Sequence of chain 1.A:
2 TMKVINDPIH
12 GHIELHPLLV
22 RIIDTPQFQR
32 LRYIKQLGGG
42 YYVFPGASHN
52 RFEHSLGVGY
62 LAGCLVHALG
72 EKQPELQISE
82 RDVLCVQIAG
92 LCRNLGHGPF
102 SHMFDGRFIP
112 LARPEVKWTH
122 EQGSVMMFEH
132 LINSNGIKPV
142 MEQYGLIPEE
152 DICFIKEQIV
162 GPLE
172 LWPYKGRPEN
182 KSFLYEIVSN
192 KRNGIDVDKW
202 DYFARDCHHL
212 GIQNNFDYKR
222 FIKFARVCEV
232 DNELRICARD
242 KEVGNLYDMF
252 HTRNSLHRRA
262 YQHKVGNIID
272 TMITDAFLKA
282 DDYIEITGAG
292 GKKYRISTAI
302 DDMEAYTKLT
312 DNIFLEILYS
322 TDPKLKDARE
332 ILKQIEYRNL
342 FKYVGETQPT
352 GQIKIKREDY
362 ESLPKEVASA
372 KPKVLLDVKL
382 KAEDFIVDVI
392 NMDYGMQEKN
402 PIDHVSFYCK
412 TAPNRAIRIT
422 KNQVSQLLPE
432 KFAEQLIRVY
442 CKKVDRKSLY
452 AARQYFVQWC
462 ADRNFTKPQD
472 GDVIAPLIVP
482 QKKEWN

Binding-site contacts:
Ligand atom O1B contacts residue DGT1 of chain 1.G at 2.6 Å (h-bond).
Ligand atom O1A contacts residue HIS264 of chain 1.A at 2.9 Å (h-bond).
Ligand atom C4 contacts residue ARG221 of chain 1.C at 3.2 Å.
Ligand atom C5 contacts residue ARG221 of chain 1.C at 3.5 Å.
Ligand atom N9 contacts residue PHE45 of chain 1.A at 3.5 Å.
Ligand atom PG contacts residue MG1 of chain 1.R at 3.4 Å.
Ligand atom C2' contacts residue PHE45 of chain 1.A at 3.5 Å (hydrophobic).
Ligand atom N9 contacts residue ARG221 of chain 1.C at 3.4 Å (salt-bridge).
Ligand atom O3G contacts residue ARG240 of chain 1.C at 3.0 Å (salt-bridge).
Ligand atom O2G contacts residue MG1 of chain 1.R at 2.1 Å.
Ligand atom O3A contacts residue DGT1 of chain 1.G at 3.0 Å (h-bond).
Ligand atom N7 contacts residue ARG221 of chain 1.C at 3.4 Å (salt-bridge).
Ligand atom O2A contacts residue ARG221 of chain 1.C at 2.7 Å (salt-bridge).
Ligand atom O6 contacts residue ARG260 of chain 1.A at 3.0 Å (salt-bridge).
Ligand atom O4' contacts residue ASN7 of chain 1.D at 3.5 Å.
Ligand atom N3 contacts residue ARG221 of chain 1.C at 3.5 Å (salt-bridge).
Ligand atom C3' contacts residue VAL44 of chain 1.A at 3.3 Å (hydrophobic).
Ligand atom PB contacts residue MG1 of chain 1.R at 3.3 Å.
Ligand atom C1' contacts residue PHE45 of chain 1.A at 3.5 Å (hydrophobic).
Ligand atom O2G contacts residue LYS411 of chain 1.C at 3.1 Å (salt-bridge).
Ligand atom O2G contacts residue DGT1 of chain 1.G at 2.8 Å (h-bond).
Ligand atom O4' contacts residue ARG221 of chain 1.C at 3.2 Å (salt-bridge).
Ligand atom C4' contacts residue VAL5 of chain 1.D at 3.4 Å (hydrophobic).
Ligand atom O3B contacts residue LYS242 of chain 1.C at 3.5 Å.
Ligand atom O2B contacts residue HIS264 of chain 1.A at 3.3 Å.
Ligand atom O3' contacts residue VAL44 of chain 1.A at 2.8 Å (h-bond).
Ligand atom O1A contacts residue LYS242 of chain 1.C at 3.4 Å.
Ligand atom O1G contacts residue LYS265 of chain 1.A at 3.1 Å (salt-bridge).
Ligand atom O3B contacts residue LYS265 of chain 1.A at 3.3 Å (salt-bridge).
Ligand atom N2 contacts residue ASN7 of chain 1.D at 3.5 Å (h-bond).
Ligand atom O1G contacts residue ARG240 of chain 1.C at 2.7 Å (salt-bridge).
Ligand atom C5' contacts residue VAL5 of chain 1.D at 3.3 Å (hydrophobic).
Ligand atom O2B contacts residue LYS265 of chain 1.A at 3.4 Å.
Ligand atom O1G contacts residue LYS411 of chain 1.C at 3.3 Å.
Ligand atom PB contacts residue DGT1 of chain 1.G at 3.4 Å.
Ligand atom O1B contacts residue MG1 of chain 1.R at 2.0 Å.
Ligand atom O3' contacts residue ASN7 of chain 1.D at 3.0 Å (h-bond).
Ligand atom O2A contacts residue LYS242 of chain 1.C at 3.2 Å.
Ligand atom O6 contacts residue ASN246 of chain 1.C at 3.4 Å (h-bond).
Ligand atom C2' contacts residue VAL44 of chain 1.A at 3.4 Å (hydrophobic).

This protein binds this small molecule.
Small molecule (SMILES): Nc1nc2c(ncn2[C@H]2C[C@H](O)[C@@H](CO[P](=O)(O)O[P](=O)(O)OP(=O)(O)O)O2)c(=O)[nH]1

Sequence of chain 1.C:
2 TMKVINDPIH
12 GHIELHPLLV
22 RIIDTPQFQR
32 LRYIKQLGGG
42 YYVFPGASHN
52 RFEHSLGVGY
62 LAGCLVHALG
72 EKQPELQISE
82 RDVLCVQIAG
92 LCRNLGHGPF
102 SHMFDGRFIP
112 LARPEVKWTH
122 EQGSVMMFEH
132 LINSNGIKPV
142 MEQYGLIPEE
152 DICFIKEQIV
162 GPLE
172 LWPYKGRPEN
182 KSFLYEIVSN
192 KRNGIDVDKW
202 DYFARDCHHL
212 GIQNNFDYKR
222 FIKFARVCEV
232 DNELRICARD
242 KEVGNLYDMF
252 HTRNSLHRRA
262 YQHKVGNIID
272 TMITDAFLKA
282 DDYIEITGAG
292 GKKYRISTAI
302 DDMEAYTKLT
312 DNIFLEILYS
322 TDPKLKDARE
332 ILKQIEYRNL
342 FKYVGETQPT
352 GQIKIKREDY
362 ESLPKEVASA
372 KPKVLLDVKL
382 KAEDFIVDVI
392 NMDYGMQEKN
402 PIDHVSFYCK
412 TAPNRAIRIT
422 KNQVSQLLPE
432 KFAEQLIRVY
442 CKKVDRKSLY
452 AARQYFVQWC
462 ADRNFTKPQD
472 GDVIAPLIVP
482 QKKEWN

Sequence of chain 1.D:
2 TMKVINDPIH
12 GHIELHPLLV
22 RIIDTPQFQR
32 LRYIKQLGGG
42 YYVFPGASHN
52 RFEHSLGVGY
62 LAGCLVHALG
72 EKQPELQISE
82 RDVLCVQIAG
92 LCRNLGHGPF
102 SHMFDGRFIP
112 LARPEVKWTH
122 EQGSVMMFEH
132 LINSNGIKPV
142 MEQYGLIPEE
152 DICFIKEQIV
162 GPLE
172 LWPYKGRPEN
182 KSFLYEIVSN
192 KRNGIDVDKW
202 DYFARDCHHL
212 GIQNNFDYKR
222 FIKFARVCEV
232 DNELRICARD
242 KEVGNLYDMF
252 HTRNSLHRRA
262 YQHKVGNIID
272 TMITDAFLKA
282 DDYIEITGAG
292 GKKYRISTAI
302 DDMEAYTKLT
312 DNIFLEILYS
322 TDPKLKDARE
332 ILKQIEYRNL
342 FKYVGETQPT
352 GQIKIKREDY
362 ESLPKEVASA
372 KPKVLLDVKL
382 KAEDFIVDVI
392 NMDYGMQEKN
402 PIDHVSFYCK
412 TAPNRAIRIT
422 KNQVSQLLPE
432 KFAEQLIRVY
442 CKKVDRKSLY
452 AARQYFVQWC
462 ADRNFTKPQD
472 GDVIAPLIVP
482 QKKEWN